This protein binds this small molecule.
Small molecule (SMILES): COC(=O)[C@H](Cc1cccc(C(=N)N)c1)NC(=O)CNS(=O)(=O)c1ccc(C)cc1

Sequence of chain 1.A:
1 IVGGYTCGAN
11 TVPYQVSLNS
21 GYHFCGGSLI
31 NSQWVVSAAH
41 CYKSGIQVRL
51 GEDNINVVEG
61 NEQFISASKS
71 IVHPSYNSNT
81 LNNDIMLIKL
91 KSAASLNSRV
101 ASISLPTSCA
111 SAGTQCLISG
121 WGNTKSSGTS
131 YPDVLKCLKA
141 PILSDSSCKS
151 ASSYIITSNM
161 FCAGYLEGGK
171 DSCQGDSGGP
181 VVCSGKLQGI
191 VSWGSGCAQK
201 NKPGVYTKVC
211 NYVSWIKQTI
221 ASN

Binding-site contacts:
Ligand atom C3 contacts residue TRP193 of chain 1.A at 3.4 Å (hydrophobic).
Ligand atom N28 contacts residue SER172 of chain 1.A at 3.4 Å (h-bond).
Ligand atom N9 contacts residue SO41 of chain 1.B at 3.9 Å.
Ligand atom C10 contacts residue SO41 of chain 1.B at 3.5 Å.
Ligand atom N29 contacts residue SER172 of chain 1.A at 2.7 Å (h-bond).
Ligand atom C10 contacts residue TRP193 of chain 1.A at 3.7 Å (hydrophobic).
Ligand atom N28 contacts residue GLY194 of chain 1.A at 3.9 Å.
Ligand atom C23 contacts residue TRP193 of chain 1.A at 3.8 Å (hydrophobic).
Ligand atom C25 contacts residue SER172 of chain 1.A at 3.7 Å.
Ligand atom C4 contacts residue TRP193 of chain 1.A at 3.9 Å (hydrophobic).
Ligand atom C24 contacts residue VAL191 of chain 1.A at 3.9 Å (hydrophobic).
Ligand atom C27 contacts residue GLY194 of chain 1.A at 3.9 Å.
Ligand atom C7 contacts residue ASN79 of chain 1.A at 3.7 Å.
Ligand atom C26 contacts residue GLY196 of chain 1.A at 3.3 Å.
Ligand atom C25 contacts residue GLY194 of chain 1.A at 3.9 Å.
Ligand atom O20 contacts residue TRP193 of chain 1.A at 3.2 Å.
Ligand atom C27 contacts residue ASP171 of chain 1.A at 3.4 Å.
Ligand atom O20 contacts residue GLY194 of chain 1.A at 2.9 Å (h-bond).
Ligand atom C16 contacts residue GLY196 of chain 1.A at 3.0 Å.
Ligand atom C24 contacts residue SER172 of chain 1.A at 3.7 Å.
Ligand atom C11 contacts residue SO41 of chain 1.B at 3.9 Å.
Ligand atom C25 contacts residue TRP193 of chain 1.A at 3.8 Å (hydrophobic).
Ligand atom N28 contacts residue ASP171 of chain 1.A at 2.6 Å (salt-bridge).
Ligand atom N12 contacts residue SO41 of chain 1.B at 3.4 Å (h-bond).
Ligand atom C22 contacts residue SO41 of chain 1.B at 3.8 Å.
Ligand atom C26 contacts residue CYS197 of chain 1.A at 3.9 Å (hydrophobic).
Ligand atom C27 contacts residue TRP193 of chain 1.A at 3.7 Å (hydrophobic).
Ligand atom C23 contacts residue SER177 of chain 1.A at 3.7 Å.
Ligand atom C24 contacts residue TRP193 of chain 1.A at 3.6 Å (hydrophobic).
Ligand atom C11 contacts residue TRP193 of chain 1.A at 3.9 Å (hydrophobic).
Ligand atom C23 contacts residue SER192 of chain 1.A at 3.9 Å.
Ligand atom N28 contacts residue GLY196 of chain 1.A at 3.0 Å (h-bond).
Ligand atom C21 contacts residue GLN174 of chain 1.A at 3.9 Å.
Ligand atom N29 contacts residue GLY204 of chain 1.A at 3.3 Å.
Ligand atom C16 contacts residue GLY194 of chain 1.A at 3.8 Å.
Ligand atom C1 contacts residue ASN79 of chain 1.A at 3.8 Å.
Ligand atom C27 contacts residue SER172 of chain 1.A at 3.2 Å.
Ligand atom N29 contacts residue TRP193 of chain 1.A at 3.6 Å.
Ligand atom N29 contacts residue ASP171 of chain 1.A at 2.7 Å (salt-bridge).
Ligand atom C1 contacts residue THR80 of chain 1.A at 3.5 Å.